The protein below binds the small molecule below.
Small molecule (SMILES): NCC(=O)O

Sequence of chain 1.C:
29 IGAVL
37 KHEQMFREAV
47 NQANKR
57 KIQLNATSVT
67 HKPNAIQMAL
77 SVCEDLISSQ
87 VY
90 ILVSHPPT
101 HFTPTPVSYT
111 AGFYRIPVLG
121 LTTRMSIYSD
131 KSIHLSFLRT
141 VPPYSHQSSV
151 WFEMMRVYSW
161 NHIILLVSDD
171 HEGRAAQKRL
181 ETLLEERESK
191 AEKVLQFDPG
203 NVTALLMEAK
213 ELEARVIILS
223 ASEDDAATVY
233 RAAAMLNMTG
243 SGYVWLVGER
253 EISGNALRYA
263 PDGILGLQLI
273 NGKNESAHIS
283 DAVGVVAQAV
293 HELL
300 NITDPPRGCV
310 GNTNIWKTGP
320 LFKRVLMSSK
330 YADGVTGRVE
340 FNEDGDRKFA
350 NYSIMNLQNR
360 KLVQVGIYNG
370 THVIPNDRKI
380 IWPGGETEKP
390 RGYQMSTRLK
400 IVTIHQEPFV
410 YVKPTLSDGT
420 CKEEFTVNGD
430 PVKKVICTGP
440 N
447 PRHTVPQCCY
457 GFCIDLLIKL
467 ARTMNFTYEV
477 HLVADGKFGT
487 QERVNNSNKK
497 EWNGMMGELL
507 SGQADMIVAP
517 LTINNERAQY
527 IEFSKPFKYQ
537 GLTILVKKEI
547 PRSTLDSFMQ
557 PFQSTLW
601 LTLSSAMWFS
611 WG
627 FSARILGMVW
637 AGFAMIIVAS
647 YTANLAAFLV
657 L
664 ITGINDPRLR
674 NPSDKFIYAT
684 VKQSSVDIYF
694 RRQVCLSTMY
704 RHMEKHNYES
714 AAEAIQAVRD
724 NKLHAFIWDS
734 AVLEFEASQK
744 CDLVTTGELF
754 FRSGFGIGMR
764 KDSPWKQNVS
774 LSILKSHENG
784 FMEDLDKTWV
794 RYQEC

Binding-site contacts:
Ligand atom O contacts residue THR518 of chain 1.C at 3.6 Å (h-bond).
Ligand atom CA contacts residue SER688 of chain 1.C at 3.3 Å.
Ligand atom N contacts residue SER688 of chain 1.C at 2.9 Å (h-bond).
Ligand atom C contacts residue LEU517 of chain 1.C at 3.6 Å (hydrophobic).
Ligand atom CA contacts residue TRP731 of chain 1.C at 4.3 Å (hydrophobic).
Ligand atom O contacts residue SER688 of chain 1.C at 4.1 Å.
Ligand atom OXT contacts residue ARG523 of chain 1.C at 2.4 Å (salt-bridge).
Ligand atom OXT contacts residue LEU517 of chain 1.C at 3.6 Å.
Ligand atom O contacts residue LEU517 of chain 1.C at 3.1 Å.
Ligand atom C contacts residue PRO516 of chain 1.C at 3.1 Å (hydrophobic).
Ligand atom C contacts residue SER688 of chain 1.C at 3.0 Å.
Ligand atom O contacts residue PHE484 of chain 1.C at 2.9 Å.
Ligand atom C contacts residue THR518 of chain 1.C at 3.2 Å.
Ligand atom OXT contacts residue SER688 of chain 1.C at 2.3 Å (h-bond).
Ligand atom CA contacts residue PRO516 of chain 1.C at 3.2 Å (hydrophobic).
Ligand atom N contacts residue THR518 of chain 1.C at 2.4 Å (h-bond).
Ligand atom OXT contacts residue PRO516 of chain 1.C at 3.9 Å.
Ligand atom CA contacts residue ASP732 of chain 1.C at 4.4 Å.
Ligand atom O contacts residue ARG523 of chain 1.C at 3.7 Å.
Ligand atom CA contacts residue THR518 of chain 1.C at 3.3 Å.
Ligand atom CA contacts residue PHE484 of chain 1.C at 3.7 Å (hydrophobic).
Ligand atom C contacts residue ARG523 of chain 1.C at 3.4 Å.
Ligand atom N contacts residue TRP731 of chain 1.C at 4.2 Å.
Ligand atom O contacts residue PRO516 of chain 1.C at 2.9 Å (h-bond).
Ligand atom OXT contacts residue THR518 of chain 1.C at 2.6 Å (h-bond).
Ligand atom N contacts residue ASP732 of chain 1.C at 3.5 Å (salt-bridge).
Ligand atom C contacts residue PHE484 of chain 1.C at 3.6 Å (hydrophobic).
Ligand atom N contacts residue PRO516 of chain 1.C at 4.0 Å.